Binding-site contacts:
Ligand atom N05 contacts residue TYR358 of chain 1.A at 3.7 Å.
Ligand atom C14 contacts residue CYS415 of chain 1.A at 3.9 Å (hydrophobic).
Ligand atom C07 contacts residue TYR358 of chain 1.A at 3.3 Å (hydrophobic).
Ligand atom C14 contacts residue THR417 of chain 1.A at 3.4 Å.
Ligand atom O01 contacts residue TYR378 of chain 1.A at 2.9 Å (h-bond).
Ligand atom C14 contacts residue PHE356 of chain 1.A at 3.5 Å (hydrophobic).
Ligand atom C12 contacts residue TYR378 of chain 1.A at 3.8 Å (hydrophobic).
Ligand atom C07 contacts residue TYR191 of chain 1.A at 3.8 Å (hydrophobic).
Ligand atom C14 contacts residue TRP419 of chain 1.A at 3.9 Å (hydrophobic).
Ligand atom S15 contacts residue TRP419 of chain 1.A at 3.3 Å (h-bond).
Ligand atom N13 contacts residue ARG420 of chain 1.A at 3.8 Å.
Ligand atom C02 contacts residue TYR358 of chain 1.A at 3.3 Å (hydrophobic).
Ligand atom S15 contacts residue GLY416 of chain 1.A at 3.6 Å (h-bond).
Ligand atom O03 contacts residue TYR378 of chain 1.A at 3.7 Å.
Ligand atom O01 contacts residue PHE356 of chain 1.A at 3.5 Å.
Ligand atom C06 contacts residue TYR191 of chain 1.A at 3.7 Å (hydrophobic).
Ligand atom C04 contacts residue THR417 of chain 1.A at 3.8 Å.
Ligand atom C10 contacts residue TRP419 of chain 1.A at 3.4 Å (hydrophobic).
Ligand atom N11 contacts residue THR417 of chain 1.A at 2.5 Å (h-bond).
Ligand atom C07 contacts residue TRP219 of chain 1.A at 3.7 Å (hydrophobic).
Ligand atom S15 contacts residue GLY418 of chain 1.A at 3.8 Å.
Ligand atom S15 contacts residue ARG420 of chain 1.A at 3.3 Å (salt-bridge).
Ligand atom C02 contacts residue TYR378 of chain 1.A at 3.7 Å (hydrophobic).
Ligand atom O01 contacts residue TYR358 of chain 1.A at 2.6 Å (h-bond).
Ligand atom C08 contacts residue TRP219 of chain 1.A at 3.6 Å (hydrophobic).
Ligand atom S15 contacts residue CYS415 of chain 1.A at 2.0 Å (h-bond).
Ligand atom C06 contacts residue GLU214 of chain 1.A at 3.9 Å.
Ligand atom C06 contacts residue TRP419 of chain 1.A at 3.5 Å (hydrophobic).
Ligand atom N13 contacts residue PHE356 of chain 1.A at 3.8 Å.
Ligand atom C04 contacts residue TYR358 of chain 1.A at 3.3 Å (hydrophobic).
Ligand atom S15 contacts residue THR417 of chain 1.A at 3.6 Å (h-bond).
Ligand atom C09 contacts residue THR417 of chain 1.A at 3.9 Å.
Ligand atom C12 contacts residue ALA377 of chain 1.A at 3.5 Å (hydrophobic).
Ligand atom O03 contacts residue GLY259 of chain 1.A at 3.5 Å.
Ligand atom C10 contacts residue THR417 of chain 1.A at 3.6 Å.
Ligand atom N11 contacts residue TRP419 of chain 1.A at 3.4 Å.
Ligand atom C12 contacts residue TRP419 of chain 1.A at 3.8 Å (hydrophobic).
Ligand atom C09 contacts residue TRP419 of chain 1.A at 3.3 Å (hydrophobic).
Ligand atom N13 contacts residue ALA377 of chain 1.A at 2.8 Å (h-bond).
Ligand atom C08 contacts residue THR417 of chain 1.A at 3.3 Å.

A small-molecule ligand and the protein it binds are described below.
Small molecule (SMILES): C[N+](C)(C)[C@@H](Cc1c[nH]c(=S)[nH]1)C(=O)O

Sequence of chain 1.A:
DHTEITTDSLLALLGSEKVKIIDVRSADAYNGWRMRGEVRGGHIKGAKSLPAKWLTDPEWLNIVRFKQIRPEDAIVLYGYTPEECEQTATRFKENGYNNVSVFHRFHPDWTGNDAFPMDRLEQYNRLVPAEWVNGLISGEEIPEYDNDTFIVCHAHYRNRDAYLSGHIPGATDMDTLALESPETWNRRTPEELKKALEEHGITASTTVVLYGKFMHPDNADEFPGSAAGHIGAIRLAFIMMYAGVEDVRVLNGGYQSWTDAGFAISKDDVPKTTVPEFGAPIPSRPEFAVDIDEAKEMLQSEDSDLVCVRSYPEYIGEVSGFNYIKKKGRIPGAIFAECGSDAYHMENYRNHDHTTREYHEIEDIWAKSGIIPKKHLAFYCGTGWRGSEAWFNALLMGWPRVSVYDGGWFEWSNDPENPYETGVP